Sequence of chain 2.MA:
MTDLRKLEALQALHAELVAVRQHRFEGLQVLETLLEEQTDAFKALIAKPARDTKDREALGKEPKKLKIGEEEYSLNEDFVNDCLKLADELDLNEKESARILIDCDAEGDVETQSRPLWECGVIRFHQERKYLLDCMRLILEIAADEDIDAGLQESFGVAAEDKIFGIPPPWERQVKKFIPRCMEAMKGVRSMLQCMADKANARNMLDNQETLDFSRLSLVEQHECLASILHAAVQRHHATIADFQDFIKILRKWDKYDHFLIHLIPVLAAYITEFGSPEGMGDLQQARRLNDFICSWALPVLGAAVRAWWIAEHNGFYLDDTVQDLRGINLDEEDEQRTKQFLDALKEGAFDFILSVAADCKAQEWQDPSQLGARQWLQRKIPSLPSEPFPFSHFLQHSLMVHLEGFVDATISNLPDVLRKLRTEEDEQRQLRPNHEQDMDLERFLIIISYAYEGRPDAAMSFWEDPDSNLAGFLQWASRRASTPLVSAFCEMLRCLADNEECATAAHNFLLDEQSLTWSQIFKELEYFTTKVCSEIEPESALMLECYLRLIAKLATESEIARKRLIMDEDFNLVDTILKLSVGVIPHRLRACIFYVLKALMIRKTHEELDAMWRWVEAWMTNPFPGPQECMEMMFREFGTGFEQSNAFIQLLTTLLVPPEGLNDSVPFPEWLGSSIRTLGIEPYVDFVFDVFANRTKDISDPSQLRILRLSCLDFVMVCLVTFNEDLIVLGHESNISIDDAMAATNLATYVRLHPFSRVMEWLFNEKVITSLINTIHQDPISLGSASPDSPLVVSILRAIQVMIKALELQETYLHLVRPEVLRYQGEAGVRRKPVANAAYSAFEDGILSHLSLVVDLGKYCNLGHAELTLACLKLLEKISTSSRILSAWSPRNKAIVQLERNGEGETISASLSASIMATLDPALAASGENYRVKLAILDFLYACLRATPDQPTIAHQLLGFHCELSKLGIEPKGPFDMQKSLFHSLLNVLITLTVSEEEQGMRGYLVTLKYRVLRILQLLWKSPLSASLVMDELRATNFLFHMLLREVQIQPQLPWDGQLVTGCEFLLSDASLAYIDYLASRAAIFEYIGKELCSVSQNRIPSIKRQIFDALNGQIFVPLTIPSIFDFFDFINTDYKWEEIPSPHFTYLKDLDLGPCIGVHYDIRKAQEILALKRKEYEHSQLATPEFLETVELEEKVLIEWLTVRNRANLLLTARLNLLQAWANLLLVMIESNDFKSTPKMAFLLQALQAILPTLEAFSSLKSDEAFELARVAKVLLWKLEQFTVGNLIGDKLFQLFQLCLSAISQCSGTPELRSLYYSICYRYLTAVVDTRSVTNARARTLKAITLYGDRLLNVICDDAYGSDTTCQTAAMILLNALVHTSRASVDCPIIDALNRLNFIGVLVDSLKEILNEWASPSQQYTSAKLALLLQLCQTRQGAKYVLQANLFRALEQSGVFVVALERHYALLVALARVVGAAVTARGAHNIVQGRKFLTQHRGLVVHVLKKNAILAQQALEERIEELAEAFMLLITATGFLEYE

Binding-site contacts:
Ligand atom CZ contacts residue ARG1044 of chain 2.A at 3.2 Å.
Ligand atom CA contacts residue THR1065 of chain 2.A at 3.6 Å.
Ligand atom NZ contacts residue LYS1225 of chain 2.MA at 2.2 Å.
Ligand atom CB contacts residue GLU1228 of chain 2.MA at 3.7 Å.
Ligand atom CG1 contacts residue PHE1068 of chain 2.A at 3.4 Å (hydrophobic).
Ligand atom CB contacts residue GLN1074 of chain 2.A at 3.5 Å.
Ligand atom CB contacts residue GLU1052 of chain 2.A at 3.1 Å.
Ligand atom CG contacts residue GLU1052 of chain 2.A at 3.2 Å.
Ligand atom O contacts residue ARG1049 of chain 2.A at 3.7 Å.
Ligand atom O contacts residue ASN1069 of chain 2.A at 3.3 Å (h-bond).
Ligand atom O contacts residue ILE1045 of chain 2.A at 3.6 Å.
Ligand atom CG contacts residue GLU1228 of chain 2.MA at 2.9 Å.
Ligand atom NH2 contacts residue ASP1073 of chain 2.A at 3.1 Å (salt-bridge).
Ligand atom N contacts residue THR1065 of chain 2.A at 3.2 Å (h-bond).
Ligand atom NZ contacts residue ASP1073 of chain 2.A at 3.0 Å (salt-bridge).
Ligand atom CE1 contacts residue ARG1044 of chain 2.A at 3.5 Å.
Ligand atom NZ contacts residue GLU1228 of chain 2.MA at 2.8 Å.
Ligand atom O contacts residue ASN1069 of chain 2.A at 3.0 Å (h-bond).
Ligand atom CD1 contacts residue PHE1068 of chain 2.A at 3.4 Å (hydrophobic).
Ligand atom O contacts residue THR1065 of chain 2.A at 3.2 Å.
Ligand atom C contacts residue ASN1069 of chain 2.A at 3.2 Å.
Ligand atom CD contacts residue GLU1228 of chain 2.MA at 2.9 Å.
Ligand atom N contacts residue ASN1069 of chain 2.A at 2.9 Å (h-bond).
Ligand atom CE contacts residue LYS1225 of chain 2.MA at 2.9 Å.
Ligand atom O contacts residue GLN1074 of chain 2.A at 3.0 Å (h-bond).
Ligand atom CA contacts residue ASN1069 of chain 2.A at 3.5 Å.
Ligand atom CD1 contacts residue ILE1053 of chain 2.A at 3.4 Å (hydrophobic).
Ligand atom CE contacts residue GLU1228 of chain 2.MA at 2.4 Å.
Ligand atom O contacts residue ARG1049 of chain 2.A at 3.7 Å.
Ligand atom N contacts residue GLN1074 of chain 2.A at 3.2 Å (h-bond).
Ligand atom CD1 contacts residue THR1065 of chain 2.A at 3.5 Å.
Ligand atom CD1 contacts residue ARG1044 of chain 2.A at 3.1 Å.
Ligand atom OG1 contacts residue ARG1049 of chain 2.A at 2.9 Å (salt-bridge).
Ligand atom NH1 contacts residue ASP1073 of chain 2.A at 3.6 Å.
Ligand atom O contacts residue ARG1049 of chain 2.A at 3.7 Å.
Ligand atom NH1 contacts residue ASN1069 of chain 2.A at 2.8 Å (h-bond).
Ligand atom O contacts residue THR1065 of chain 2.A at 3.6 Å.
Ligand atom CG contacts residue ILE1045 of chain 2.A at 3.5 Å (hydrophobic).
Ligand atom CG2 contacts residue PHE1068 of chain 2.A at 3.6 Å (hydrophobic).
Ligand atom CD contacts residue GLN1074 of chain 2.A at 3.5 Å.

Sequence of chain 2.A:
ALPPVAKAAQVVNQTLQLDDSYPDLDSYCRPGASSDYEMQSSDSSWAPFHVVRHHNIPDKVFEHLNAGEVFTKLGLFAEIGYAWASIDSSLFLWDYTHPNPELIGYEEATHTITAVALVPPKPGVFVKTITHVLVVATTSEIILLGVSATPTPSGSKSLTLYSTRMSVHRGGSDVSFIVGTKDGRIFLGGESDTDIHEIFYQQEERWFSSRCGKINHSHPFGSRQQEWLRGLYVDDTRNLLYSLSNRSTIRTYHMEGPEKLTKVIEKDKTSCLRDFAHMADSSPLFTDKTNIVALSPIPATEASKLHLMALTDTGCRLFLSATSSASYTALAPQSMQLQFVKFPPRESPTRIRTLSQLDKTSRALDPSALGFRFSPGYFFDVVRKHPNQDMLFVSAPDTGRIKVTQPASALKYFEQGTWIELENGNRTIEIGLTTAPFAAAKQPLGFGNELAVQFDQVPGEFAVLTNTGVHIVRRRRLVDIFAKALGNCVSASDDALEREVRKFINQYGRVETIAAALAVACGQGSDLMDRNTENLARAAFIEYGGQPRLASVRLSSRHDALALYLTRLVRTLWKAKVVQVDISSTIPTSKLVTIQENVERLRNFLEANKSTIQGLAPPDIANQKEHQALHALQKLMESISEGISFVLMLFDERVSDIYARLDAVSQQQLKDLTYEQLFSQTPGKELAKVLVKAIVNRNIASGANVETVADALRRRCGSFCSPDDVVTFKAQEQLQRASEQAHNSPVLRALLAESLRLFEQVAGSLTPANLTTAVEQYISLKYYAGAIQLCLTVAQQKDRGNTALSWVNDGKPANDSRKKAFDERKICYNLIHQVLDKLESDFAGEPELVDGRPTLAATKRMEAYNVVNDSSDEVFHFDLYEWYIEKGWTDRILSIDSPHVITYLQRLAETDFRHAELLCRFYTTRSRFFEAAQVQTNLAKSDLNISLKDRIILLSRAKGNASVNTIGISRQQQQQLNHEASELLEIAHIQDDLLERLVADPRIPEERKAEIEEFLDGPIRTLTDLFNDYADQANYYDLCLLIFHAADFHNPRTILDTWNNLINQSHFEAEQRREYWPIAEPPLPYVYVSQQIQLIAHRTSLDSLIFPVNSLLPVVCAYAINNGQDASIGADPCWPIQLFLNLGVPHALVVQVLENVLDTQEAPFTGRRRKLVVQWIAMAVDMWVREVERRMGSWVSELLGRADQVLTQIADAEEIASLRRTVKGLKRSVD

A small-molecule ligand and the protein it binds are described below.
Small molecule (SMILES): CC[C@H](C)[C@H](NC(=O)[C@@H](NC(=O)[C@H](CC(C)C)NC(=O)[C@@H](N)CCCCN)C(C)C)C(=O)N[C@@H](CC(N)=O)C(=O)N[C@@H](CCCCN)C(=O)N[C@@H](CC(=O)O)C(=O)N[C@@H](CCSC)C(=O)N[C@@H](CCCN=C(N)N)C(=O)N[C@H](C(=O)N[C@@H](CC(=O)O)C(=O)N[C@@H](CC(C)C)C(=O)N[C@@H](Cc1ccccc1)C(=O)N[C@@H](CO)C(=O)N1CCC[C@H]1C(=O)N1CCC[C@H]1C(=O)N[C@H](C=O)CC(N)=O)[C@@H](C)O